A small-molecule ligand and the protein it binds are described below.
Small molecule (SMILES): CC(=O)N[C@@H]1[C@@H](O)[C@H](O)[C@@H](CO)O[C@H]1O

Sequence of chain 1.C:
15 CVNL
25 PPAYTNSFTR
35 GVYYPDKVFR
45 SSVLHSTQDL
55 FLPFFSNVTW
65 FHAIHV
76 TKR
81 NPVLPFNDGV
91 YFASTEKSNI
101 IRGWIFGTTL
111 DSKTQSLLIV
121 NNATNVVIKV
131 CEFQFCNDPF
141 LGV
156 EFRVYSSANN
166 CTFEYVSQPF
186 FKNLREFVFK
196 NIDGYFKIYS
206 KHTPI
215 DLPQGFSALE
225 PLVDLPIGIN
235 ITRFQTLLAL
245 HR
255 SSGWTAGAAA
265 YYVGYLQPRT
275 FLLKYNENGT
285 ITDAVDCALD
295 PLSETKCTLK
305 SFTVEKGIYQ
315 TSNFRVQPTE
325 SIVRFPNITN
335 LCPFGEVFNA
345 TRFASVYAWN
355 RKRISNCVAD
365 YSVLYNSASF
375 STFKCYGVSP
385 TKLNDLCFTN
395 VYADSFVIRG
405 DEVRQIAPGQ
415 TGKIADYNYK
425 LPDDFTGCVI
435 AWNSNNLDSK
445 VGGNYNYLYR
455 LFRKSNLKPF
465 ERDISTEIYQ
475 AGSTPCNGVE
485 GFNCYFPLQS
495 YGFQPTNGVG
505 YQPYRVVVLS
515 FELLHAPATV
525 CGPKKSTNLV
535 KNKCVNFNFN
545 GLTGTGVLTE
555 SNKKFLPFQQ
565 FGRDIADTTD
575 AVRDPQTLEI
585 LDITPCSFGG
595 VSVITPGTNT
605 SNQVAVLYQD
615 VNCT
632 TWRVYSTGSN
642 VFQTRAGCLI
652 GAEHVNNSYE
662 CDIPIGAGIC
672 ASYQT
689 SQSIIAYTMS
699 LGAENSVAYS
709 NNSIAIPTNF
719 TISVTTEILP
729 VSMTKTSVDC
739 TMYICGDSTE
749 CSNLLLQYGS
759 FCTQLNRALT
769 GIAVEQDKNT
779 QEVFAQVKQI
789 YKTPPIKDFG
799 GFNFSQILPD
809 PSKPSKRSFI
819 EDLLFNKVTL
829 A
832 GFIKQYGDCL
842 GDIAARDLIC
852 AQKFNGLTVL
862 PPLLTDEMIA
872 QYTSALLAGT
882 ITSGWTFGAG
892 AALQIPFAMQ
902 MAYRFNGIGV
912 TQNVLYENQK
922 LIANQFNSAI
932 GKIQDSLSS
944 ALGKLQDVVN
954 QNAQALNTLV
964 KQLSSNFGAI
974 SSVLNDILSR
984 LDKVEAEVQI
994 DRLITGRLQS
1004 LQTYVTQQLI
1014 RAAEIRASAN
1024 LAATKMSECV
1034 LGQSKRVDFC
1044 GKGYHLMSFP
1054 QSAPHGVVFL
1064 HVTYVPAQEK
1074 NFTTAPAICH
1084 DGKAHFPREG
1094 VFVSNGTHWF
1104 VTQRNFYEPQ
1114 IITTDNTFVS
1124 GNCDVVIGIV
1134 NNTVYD

Binding-site contacts:
Ligand atom C3 contacts residue ASN343 of chain 1.C at 3.9 Å.
Ligand atom C1 contacts residue ASN343 of chain 1.C at 1.5 Å.
Ligand atom C7 contacts residue VAL367 of chain 1.C at 4.2 Å (hydrophobic).
Ligand atom C7 contacts residue ASN343 of chain 1.C at 4.3 Å.
Ligand atom C8 contacts residue VAL367 of chain 1.C at 3.2 Å (hydrophobic).
Ligand atom C8 contacts residue PHE338 of chain 1.C at 3.8 Å (hydrophobic).
Ligand atom N2 contacts residue ASN343 of chain 1.C at 3.1 Å (h-bond).
Ligand atom C2 contacts residue ASN343 of chain 1.C at 2.5 Å.
Ligand atom C4 contacts residue ASN343 of chain 1.C at 4.2 Å.
Ligand atom C8 contacts residue LEU368 of chain 1.C at 4.0 Å (hydrophobic).
Ligand atom O4 contacts residue SER371 of chain 1.C at 3.9 Å.
Ligand atom C5 contacts residue ASN343 of chain 1.C at 3.7 Å.
Ligand atom O5 contacts residue ASN343 of chain 1.C at 2.4 Å (h-bond).